Sequence of chain 1.B:
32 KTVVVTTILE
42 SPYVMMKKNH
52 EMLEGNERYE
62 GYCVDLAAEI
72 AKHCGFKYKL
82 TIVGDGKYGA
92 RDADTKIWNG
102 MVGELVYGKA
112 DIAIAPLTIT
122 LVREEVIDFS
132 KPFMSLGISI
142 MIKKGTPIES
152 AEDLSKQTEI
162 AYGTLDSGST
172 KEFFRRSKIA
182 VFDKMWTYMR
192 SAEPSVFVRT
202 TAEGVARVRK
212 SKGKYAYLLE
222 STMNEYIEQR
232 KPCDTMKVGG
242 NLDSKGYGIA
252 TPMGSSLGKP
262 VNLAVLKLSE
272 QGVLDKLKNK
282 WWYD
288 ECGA

A protein and the small-molecule ligand that binds it are described below.
Small molecule (SMILES): N[C@@H](CCC(=O)O)C(=O)O

Binding-site contacts:
Ligand atom CA contacts residue PRO117 of chain 1.B at 4.0 Å (hydrophobic).
Ligand atom N contacts residue GLU221 of chain 1.B at 2.8 Å (salt-bridge).
Ligand atom OE1 contacts residue GLY169 of chain 1.B at 3.7 Å.
Ligand atom CG contacts residue GLU221 of chain 1.B at 3.6 Å.
Ligand atom C contacts residue ARG124 of chain 1.B at 3.4 Å.
Ligand atom OE2 contacts residue THR171 of chain 1.B at 2.6 Å (h-bond).
Ligand atom OXT contacts residue SER170 of chain 1.B at 2.9 Å (h-bond).
Ligand atom CA contacts residue GLU221 of chain 1.B at 3.4 Å.
Ligand atom CD contacts residue LEU166 of chain 1.B at 4.1 Å (hydrophobic).
Ligand atom OE1 contacts residue SER170 of chain 1.B at 3.3 Å (h-bond).
Ligand atom CB contacts residue LEU166 of chain 1.B at 4.1 Å (hydrophobic).
Ligand atom O contacts residue ARG124 of chain 1.B at 2.8 Å (salt-bridge).
Ligand atom O contacts residue PRO117 of chain 1.B at 3.7 Å.
Ligand atom CG contacts residue TYR89 of chain 1.B at 4.2 Å (hydrophobic).
Ligand atom O contacts residue SER170 of chain 1.B at 4.0 Å.
Ligand atom OE1 contacts residue LEU166 of chain 1.B at 4.2 Å.
Ligand atom OE1 contacts residue THR171 of chain 1.B at 3.1 Å (h-bond).
Ligand atom C contacts residue SER170 of chain 1.B at 3.4 Å.
Ligand atom N contacts residue TYR248 of chain 1.B at 3.7 Å.
Ligand atom C contacts residue THR119 of chain 1.B at 3.6 Å.
Ligand atom N contacts residue TYR89 of chain 1.B at 4.1 Å.
Ligand atom OXT contacts residue ARG124 of chain 1.B at 2.8 Å (salt-bridge).
Ligand atom N contacts residue PRO117 of chain 1.B at 2.8 Å (h-bond).
Ligand atom CA contacts residue THR119 of chain 1.B at 3.5 Å.
Ligand atom CD contacts residue THR171 of chain 1.B at 3.3 Å.
Ligand atom CB contacts residue GLU221 of chain 1.B at 4.1 Å.
Ligand atom OE2 contacts residue GLU221 of chain 1.B at 3.8 Å.
Ligand atom O contacts residue THR119 of chain 1.B at 2.9 Å (h-bond).
Ligand atom CG contacts residue LEU166 of chain 1.B at 3.8 Å (hydrophobic).
Ligand atom N contacts residue SER170 of chain 1.B at 4.1 Å.
Ligand atom OXT contacts residue TYR89 of chain 1.B at 3.4 Å.
Ligand atom CB contacts residue TYR89 of chain 1.B at 3.4 Å (hydrophobic).
Ligand atom N contacts residue THR119 of chain 1.B at 2.9 Å (h-bond).
Ligand atom CA contacts residue SER170 of chain 1.B at 3.4 Å.
Ligand atom O contacts residue LEU118 of chain 1.B at 3.6 Å.
Ligand atom CD contacts residue GLU221 of chain 1.B at 3.9 Å.
Ligand atom CA contacts residue TYR89 of chain 1.B at 4.1 Å (hydrophobic).
Ligand atom OXT contacts residue GLY169 of chain 1.B at 3.3 Å.
Ligand atom C contacts residue TYR89 of chain 1.B at 3.7 Å (hydrophobic).
Ligand atom O contacts residue TYR89 of chain 1.B at 3.6 Å.